A small-molecule ligand and the protein it binds are described below.
Small molecule (SMILES): CC[C@H](C)[C@H](NC(=O)[C@H](CO)NC(=O)[C@H](CCCN=C(N)N)NC(=O)[C@@H](NC(=O)[C@@H]1CCCN1C(=O)[C@@H]1CCCN1C(=O)[C@H](C)N)C(C)C)C(=O)N[C@H](C=O)Cc1ccc(O)cc1

Sequence of chain 4.S:
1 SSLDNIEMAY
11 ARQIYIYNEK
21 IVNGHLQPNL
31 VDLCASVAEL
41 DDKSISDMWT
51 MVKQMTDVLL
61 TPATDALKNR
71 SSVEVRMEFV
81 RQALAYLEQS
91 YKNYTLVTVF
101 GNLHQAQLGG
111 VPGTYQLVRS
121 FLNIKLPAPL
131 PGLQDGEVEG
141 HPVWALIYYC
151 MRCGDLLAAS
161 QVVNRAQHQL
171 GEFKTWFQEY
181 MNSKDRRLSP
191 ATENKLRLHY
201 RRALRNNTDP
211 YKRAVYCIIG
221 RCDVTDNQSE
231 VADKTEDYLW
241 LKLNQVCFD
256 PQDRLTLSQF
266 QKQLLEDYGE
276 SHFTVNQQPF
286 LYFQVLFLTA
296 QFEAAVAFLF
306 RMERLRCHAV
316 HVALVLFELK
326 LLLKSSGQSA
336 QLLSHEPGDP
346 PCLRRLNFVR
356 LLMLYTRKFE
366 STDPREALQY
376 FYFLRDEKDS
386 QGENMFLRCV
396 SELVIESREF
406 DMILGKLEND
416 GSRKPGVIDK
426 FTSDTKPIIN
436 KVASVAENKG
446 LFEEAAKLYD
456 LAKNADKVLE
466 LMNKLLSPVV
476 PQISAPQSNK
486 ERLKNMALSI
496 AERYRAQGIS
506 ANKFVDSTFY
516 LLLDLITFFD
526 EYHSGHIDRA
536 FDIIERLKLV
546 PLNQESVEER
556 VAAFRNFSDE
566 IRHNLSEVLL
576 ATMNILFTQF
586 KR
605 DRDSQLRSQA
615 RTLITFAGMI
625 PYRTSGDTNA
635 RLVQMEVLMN

Binding-site contacts:
Ligand atom CB contacts residue HIS277 of chain 4.S at 3.7 Å.
Ligand atom C contacts residue LEU286 of chain 4.S at 3.8 Å (hydrophobic).
Ligand atom C contacts residue THR235 of chain 4.S at 3.6 Å.
Ligand atom CG1 contacts residue VAL280 of chain 4.S at 4.0 Å (hydrophobic).
Ligand atom CA contacts residue THR235 of chain 4.S at 3.6 Å.
Ligand atom CG2 contacts residue PHE278 of chain 4.S at 3.7 Å (hydrophobic).
Ligand atom N contacts residue TYR273 of chain 4.S at 3.9 Å.
Ligand atom O contacts residue THR235 of chain 4.S at 3.1 Å (h-bond).
Ligand atom CA contacts residue ASN227 of chain 4.S at 3.7 Å.
Ligand atom N contacts residue ASN227 of chain 4.S at 3.0 Å (h-bond).
Ligand atom O contacts residue ASN227 of chain 4.S at 3.6 Å.
Ligand atom CD contacts residue HIS277 of chain 4.S at 3.9 Å.
Ligand atom CB contacts residue TYR238 of chain 4.S at 3.6 Å (hydrophobic).
Ligand atom CG2 contacts residue LEU286 of chain 4.S at 3.7 Å (hydrophobic).
Ligand atom C contacts residue TYR94 of chain 4.S at 4.0 Å (hydrophobic).
Ligand atom N contacts residue THR235 of chain 4.S at 3.9 Å.
Ligand atom CD1 contacts residue TYR94 of chain 4.S at 3.5 Å (hydrophobic).
Ligand atom CD contacts residue TYR273 of chain 4.S at 3.3 Å (hydrophobic).
Ligand atom O contacts residue ASN281 of chain 4.S at 2.6 Å (h-bond).
Ligand atom CB contacts residue LEU286 of chain 4.S at 3.9 Å (hydrophobic).
Ligand atom C contacts residue THR235 of chain 4.S at 3.6 Å.
Ligand atom C contacts residue THR235 of chain 4.S at 3.6 Å.
Ligand atom CG2 contacts residue GLU236 of chain 4.S at 3.3 Å.
Ligand atom CG contacts residue LYS234 of chain 4.S at 3.3 Å.
Ligand atom O contacts residue LEU286 of chain 4.S at 3.2 Å.
Ligand atom N contacts residue THR235 of chain 4.S at 3.5 Å (h-bond).
Ligand atom O contacts residue HIS277 of chain 4.S at 3.4 Å.
Ligand atom O contacts residue LYS234 of chain 4.S at 3.6 Å.
Ligand atom CB contacts residue ASP233 of chain 4.S at 3.0 Å.
Ligand atom C contacts residue ASN227 of chain 4.S at 3.5 Å.
Ligand atom CG contacts residue HIS277 of chain 4.S at 3.8 Å.
Ligand atom C contacts residue ASN281 of chain 4.S at 3.8 Å.
Ligand atom CD1 contacts residue TYR91 of chain 4.S at 3.9 Å (hydrophobic).
Ligand atom CG2 contacts residue HIS277 of chain 4.S at 3.3 Å.
Ligand atom CG contacts residue ASP233 of chain 4.S at 3.0 Å.
Ligand atom CG2 contacts residue ASN281 of chain 4.S at 3.6 Å.
Ligand atom O contacts residue TYR94 of chain 4.S at 2.9 Å.
Ligand atom CG contacts residue TYR273 of chain 4.S at 3.6 Å (hydrophobic).
Ligand atom O contacts residue THR235 of chain 4.S at 3.0 Å (h-bond).
Ligand atom CG1 contacts residue TYR94 of chain 4.S at 3.8 Å (hydrophobic).